Sequence of chain 1.B:
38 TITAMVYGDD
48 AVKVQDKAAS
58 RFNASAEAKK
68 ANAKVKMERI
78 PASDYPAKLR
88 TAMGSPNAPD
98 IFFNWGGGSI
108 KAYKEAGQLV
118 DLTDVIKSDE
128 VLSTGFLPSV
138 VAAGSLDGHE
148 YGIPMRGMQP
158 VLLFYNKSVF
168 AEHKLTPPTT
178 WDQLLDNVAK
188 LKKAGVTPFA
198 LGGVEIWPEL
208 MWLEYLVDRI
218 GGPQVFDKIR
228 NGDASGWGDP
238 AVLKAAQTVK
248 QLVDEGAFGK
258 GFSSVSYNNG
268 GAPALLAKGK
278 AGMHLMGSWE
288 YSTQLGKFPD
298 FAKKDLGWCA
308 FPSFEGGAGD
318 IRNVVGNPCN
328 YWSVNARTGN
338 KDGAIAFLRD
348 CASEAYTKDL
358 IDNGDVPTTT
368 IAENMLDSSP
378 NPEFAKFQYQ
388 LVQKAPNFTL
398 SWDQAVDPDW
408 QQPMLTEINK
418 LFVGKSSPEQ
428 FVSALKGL

The small molecule below binds the protein below.
Small molecule (SMILES): O[C@@H]1[C@@H](O)[C@H](O[C@@H]2CO[C@@H](O)[C@H](O)[C@H]2O)OC[C@H]1O

Binding-site contacts:
Ligand atom O2 contacts residue TYR44 of chain 1.B at 2.9 Å (h-bond).
Ligand atom O2 contacts residue GLN156 of chain 1.B at 3.8 Å.
Ligand atom O4 contacts residue ASP400 of chain 1.B at 2.6 Å (salt-bridge).
Ligand atom O3 contacts residue GLN401 of chain 1.B at 2.9 Å (h-bond).
Ligand atom O4 contacts residue TRP204 of chain 1.B at 3.5 Å.
Ligand atom C3 contacts residue TRP102 of chain 1.B at 3.8 Å (hydrophobic).
Ligand atom O4 contacts residue SER398 of chain 1.B at 3.4 Å.
Ligand atom C4 contacts residue SER398 of chain 1.B at 3.7 Å.
Ligand atom O5 contacts residue ASN324 of chain 1.B at 3.0 Å (h-bond).
Ligand atom O2 contacts residue ASN327 of chain 1.B at 2.6 Å (h-bond).
Ligand atom O3 contacts residue ASN327 of chain 1.B at 2.9 Å (h-bond).
Ligand atom O3 contacts residue ASN324 of chain 1.B at 3.2 Å (h-bond).
Ligand atom C3 contacts residue TRP204 of chain 1.B at 3.7 Å (hydrophobic).
Ligand atom C2 contacts residue ARG153 of chain 1.B at 3.8 Å.
Ligand atom C3 contacts residue GLN156 of chain 1.B at 3.6 Å.
Ligand atom C4 contacts residue TRP286 of chain 1.B at 3.8 Å (hydrophobic).
Ligand atom C5 contacts residue SER398 of chain 1.B at 3.7 Å.
Ligand atom O5 contacts residue ASP46 of chain 1.B at 3.7 Å.
Ligand atom C1 contacts residue ARG153 of chain 1.B at 3.6 Å.
Ligand atom C2 contacts residue GLN156 of chain 1.B at 3.5 Å.
Ligand atom O3 contacts residue ASP400 of chain 1.B at 2.7 Å (salt-bridge).
Ligand atom O4 contacts residue TRP102 of chain 1.B at 3.3 Å (h-bond).
Ligand atom O2 contacts residue ARG153 of chain 1.B at 2.9 Å (salt-bridge).
Ligand atom C3 contacts residue ASN327 of chain 1.B at 3.8 Å.
Ligand atom O2 contacts residue TRP204 of chain 1.B at 3.7 Å.
Ligand atom O3 contacts residue GLN156 of chain 1.B at 2.7 Å (h-bond).
Ligand atom O5 contacts residue TRP286 of chain 1.B at 3.3 Å.
Ligand atom O3 contacts residue TRP102 of chain 1.B at 3.0 Å (h-bond).
Ligand atom C2 contacts residue ASN327 of chain 1.B at 3.6 Å.
Ligand atom O2 contacts residue TRP102 of chain 1.B at 3.7 Å.
Ligand atom C4 contacts residue ASP400 of chain 1.B at 3.5 Å.
Ligand atom C3 contacts residue ASP400 of chain 1.B at 3.7 Å.
Ligand atom O4 contacts residue TYR44 of chain 1.B at 3.8 Å.
Ligand atom C1 contacts residue ASP46 of chain 1.B at 3.1 Å.
Ligand atom C5 contacts residue TRP286 of chain 1.B at 3.7 Å (hydrophobic).
Ligand atom O1 contacts residue ARG153 of chain 1.B at 3.5 Å (salt-bridge).
Ligand atom O1 contacts residue ASP46 of chain 1.B at 2.5 Å (salt-bridge).
Ligand atom C5 contacts residue TYR44 of chain 1.B at 3.6 Å (hydrophobic).
Ligand atom C2 contacts residue TRP102 of chain 1.B at 3.6 Å (hydrophobic).
Ligand atom O2 contacts residue PHE100 of chain 1.B at 3.7 Å.